Binding-site contacts:
Ligand atom C6 contacts residue ASN141 of chain 1.A at 3.8 Å.
Ligand atom O5 contacts residue ASN141 of chain 1.A at 3.7 Å.
Ligand atom C5 contacts residue ASN138 of chain 1.A at 3.6 Å.
Ligand atom O6 contacts residue ASN141 of chain 1.A at 4.0 Å.
Ligand atom C1 contacts residue ASN141 of chain 1.A at 4.4 Å.
Ligand atom C3 contacts residue ASN138 of chain 1.A at 3.6 Å.
Ligand atom C7 contacts residue ASN138 of chain 1.A at 3.2 Å.
Ligand atom C2 contacts residue ASN138 of chain 1.A at 2.3 Å.
Ligand atom C1 contacts residue ASN138 of chain 1.A at 1.4 Å.
Ligand atom O5 contacts residue ASN138 of chain 1.A at 2.4 Å (h-bond).
Ligand atom O7 contacts residue ASN138 of chain 1.A at 3.4 Å (h-bond).
Ligand atom C4 contacts residue ASN138 of chain 1.A at 4.2 Å.
Ligand atom N2 contacts residue ASN138 of chain 1.A at 2.7 Å (h-bond).
Ligand atom C8 contacts residue ASN138 of chain 1.A at 4.3 Å.
Ligand atom C5 contacts residue ASN141 of chain 1.A at 3.8 Å.

Sequence of chain 1.A:
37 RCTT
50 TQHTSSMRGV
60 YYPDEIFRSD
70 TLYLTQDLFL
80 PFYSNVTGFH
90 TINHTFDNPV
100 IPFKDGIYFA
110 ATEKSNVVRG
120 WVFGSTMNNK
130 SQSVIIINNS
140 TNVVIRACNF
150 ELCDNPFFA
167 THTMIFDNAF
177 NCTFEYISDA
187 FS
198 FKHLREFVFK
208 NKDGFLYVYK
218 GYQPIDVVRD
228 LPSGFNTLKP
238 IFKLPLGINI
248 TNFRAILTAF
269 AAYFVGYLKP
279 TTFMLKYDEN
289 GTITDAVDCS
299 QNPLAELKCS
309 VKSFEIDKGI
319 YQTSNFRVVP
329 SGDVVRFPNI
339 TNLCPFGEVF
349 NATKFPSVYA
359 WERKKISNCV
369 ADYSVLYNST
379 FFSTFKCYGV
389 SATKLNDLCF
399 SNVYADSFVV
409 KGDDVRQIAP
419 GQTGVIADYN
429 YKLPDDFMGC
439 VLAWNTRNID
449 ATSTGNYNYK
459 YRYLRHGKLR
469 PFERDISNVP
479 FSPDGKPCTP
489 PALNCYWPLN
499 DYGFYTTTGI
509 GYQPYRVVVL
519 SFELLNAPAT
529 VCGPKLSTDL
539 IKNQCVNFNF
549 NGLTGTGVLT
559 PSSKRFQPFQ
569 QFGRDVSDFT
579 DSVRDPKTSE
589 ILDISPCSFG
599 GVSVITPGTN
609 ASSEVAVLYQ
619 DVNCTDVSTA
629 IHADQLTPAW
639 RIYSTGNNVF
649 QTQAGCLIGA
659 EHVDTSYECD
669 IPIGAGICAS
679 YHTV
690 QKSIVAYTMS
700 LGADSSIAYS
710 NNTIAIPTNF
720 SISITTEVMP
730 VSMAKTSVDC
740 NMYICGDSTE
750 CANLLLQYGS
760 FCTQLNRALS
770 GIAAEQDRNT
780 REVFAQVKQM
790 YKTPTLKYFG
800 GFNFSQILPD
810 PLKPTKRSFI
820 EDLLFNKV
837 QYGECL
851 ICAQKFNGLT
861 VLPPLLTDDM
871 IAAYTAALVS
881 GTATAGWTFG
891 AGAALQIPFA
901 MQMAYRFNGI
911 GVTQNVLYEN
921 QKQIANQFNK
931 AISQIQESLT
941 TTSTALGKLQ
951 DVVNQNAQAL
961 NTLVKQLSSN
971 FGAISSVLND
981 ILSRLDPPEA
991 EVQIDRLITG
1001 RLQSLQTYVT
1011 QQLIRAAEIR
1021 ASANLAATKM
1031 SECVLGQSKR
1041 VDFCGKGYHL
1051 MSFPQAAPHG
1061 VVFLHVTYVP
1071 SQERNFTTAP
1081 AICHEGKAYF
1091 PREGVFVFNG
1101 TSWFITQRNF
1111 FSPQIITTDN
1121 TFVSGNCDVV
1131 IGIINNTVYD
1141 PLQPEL

A small-molecule ligand and the protein it binds are described below.
Small molecule (SMILES): CC(=O)N[C@H]1[C@H](O[C@H]2[C@H](O)[C@@H](NC(C)=O)CO[C@@H]2CO)O[C@H](CO)[C@@H](O[C@@H]2O[C@H](CO)[C@@H](O)[C@H](O)[C@@H]2O)[C@@H]1O